Sequence of chain 1.C:
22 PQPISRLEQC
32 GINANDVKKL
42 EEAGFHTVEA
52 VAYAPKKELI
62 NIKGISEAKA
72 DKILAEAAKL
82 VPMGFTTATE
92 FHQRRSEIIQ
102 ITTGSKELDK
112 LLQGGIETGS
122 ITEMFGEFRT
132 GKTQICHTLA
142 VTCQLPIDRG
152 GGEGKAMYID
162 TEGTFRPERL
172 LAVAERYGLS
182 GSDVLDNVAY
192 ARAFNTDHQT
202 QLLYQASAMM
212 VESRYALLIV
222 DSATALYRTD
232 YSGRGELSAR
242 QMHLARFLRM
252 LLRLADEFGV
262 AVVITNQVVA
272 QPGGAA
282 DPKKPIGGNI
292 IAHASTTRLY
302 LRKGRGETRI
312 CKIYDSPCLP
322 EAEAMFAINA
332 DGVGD

A small-molecule ligand and the protein it binds are described below.
Small molecule (SMILES): Nc1ncnc2c1ncn2[C@@H]1O[C@H](CO[P](=O)(O)O[P](=O)(O)NP(=O)(O)O)[C@@H](O)[C@H]1O

Sequence of chain 1.B:
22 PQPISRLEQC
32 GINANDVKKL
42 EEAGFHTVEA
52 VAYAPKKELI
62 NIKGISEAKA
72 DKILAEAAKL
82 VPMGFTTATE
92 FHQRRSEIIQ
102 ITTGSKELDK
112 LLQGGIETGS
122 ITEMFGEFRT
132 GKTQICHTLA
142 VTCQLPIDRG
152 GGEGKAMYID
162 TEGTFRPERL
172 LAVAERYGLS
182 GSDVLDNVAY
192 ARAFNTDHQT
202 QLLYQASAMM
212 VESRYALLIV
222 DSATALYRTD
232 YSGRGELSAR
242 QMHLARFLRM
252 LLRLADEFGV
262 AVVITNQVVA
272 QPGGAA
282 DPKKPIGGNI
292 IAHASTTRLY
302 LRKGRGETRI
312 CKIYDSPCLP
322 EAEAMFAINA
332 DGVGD

Binding-site contacts:
Ligand atom N7 contacts residue LEU320 of chain 1.C at 3.8 Å.
Ligand atom N3 contacts residue ILE329 of chain 1.B at 3.6 Å.
Ligand atom O2B contacts residue LYS133 of chain 1.B at 3.6 Å.
Ligand atom PG contacts residue CA1 of chain 1.J at 3.2 Å.
Ligand atom PA contacts residue THR134 of chain 1.B at 3.4 Å.
Ligand atom O1G contacts residue ASP316 of chain 1.C at 3.8 Å.
Ligand atom O3' contacts residue ARG310 of chain 1.B at 2.5 Å (salt-bridge).
Ligand atom O2G contacts residue CA1 of chain 1.J at 2.1 Å.
Ligand atom O1G contacts residue HIS294 of chain 1.C at 3.5 Å (h-bond).
Ligand atom N6 contacts residue ARG170 of chain 1.B at 3.4 Å (salt-bridge).
Ligand atom O1G contacts residue ALA293 of chain 1.C at 3.6 Å (h-bond).
Ligand atom O2B contacts residue THR131 of chain 1.B at 3.5 Å (h-bond).
Ligand atom N1 contacts residue PRO321 of chain 1.C at 3.8 Å.
Ligand atom N7 contacts residue PRO318 of chain 1.C at 3.6 Å.
Ligand atom O5' contacts residue GLY132 of chain 1.B at 3.5 Å.
Ligand atom O4' contacts residue GLN135 of chain 1.B at 3.8 Å.
Ligand atom PB contacts residue PHE129 of chain 1.B at 3.7 Å.
Ligand atom O2A contacts residue THR134 of chain 1.B at 2.9 Å (h-bond).
Ligand atom N6 contacts residue CYS319 of chain 1.C at 3.0 Å (h-bond).
Ligand atom O1G contacts residue SER296 of chain 1.C at 3.7 Å.
Ligand atom C3' contacts residue ARG310 of chain 1.B at 3.8 Å.
Ligand atom O1A contacts residue THR134 of chain 1.B at 2.7 Å (h-bond).
Ligand atom O2B contacts residue GLY132 of chain 1.B at 3.5 Å (h-bond).
Ligand atom N7 contacts residue CYS319 of chain 1.C at 3.1 Å (h-bond).
Ligand atom C6 contacts residue CYS319 of chain 1.C at 3.6 Å (hydrophobic).
Ligand atom N3B contacts residue PHE129 of chain 1.B at 2.8 Å (h-bond).
Ligand atom O2B contacts residue ARG130 of chain 1.B at 3.7 Å.
Ligand atom C8 contacts residue SER317 of chain 1.C at 3.4 Å.
Ligand atom O1B contacts residue CA1 of chain 1.J at 2.3 Å.
Ligand atom O3' contacts residue ARG130 of chain 1.B at 3.4 Å (salt-bridge).
Ligand atom PB contacts residue CA1 of chain 1.J at 3.6 Å.
Ligand atom C8 contacts residue PRO318 of chain 1.C at 3.7 Å (hydrophobic).
Ligand atom O2A contacts residue GLY132 of chain 1.B at 3.4 Å.
Ligand atom O2A contacts residue LYS133 of chain 1.B at 2.8 Å (salt-bridge).
Ligand atom O3G contacts residue CA1 of chain 1.J at 3.3 Å.
Ligand atom C2' contacts residue SER317 of chain 1.C at 3.4 Å.
Ligand atom C5' contacts residue SER317 of chain 1.C at 3.5 Å.
Ligand atom O2B contacts residue PHE129 of chain 1.B at 3.7 Å.
Ligand atom C5 contacts residue CYS319 of chain 1.C at 3.5 Å (hydrophobic).
Ligand atom O3G contacts residue HIS294 of chain 1.C at 3.1 Å.